Sequence of chain 1.D:
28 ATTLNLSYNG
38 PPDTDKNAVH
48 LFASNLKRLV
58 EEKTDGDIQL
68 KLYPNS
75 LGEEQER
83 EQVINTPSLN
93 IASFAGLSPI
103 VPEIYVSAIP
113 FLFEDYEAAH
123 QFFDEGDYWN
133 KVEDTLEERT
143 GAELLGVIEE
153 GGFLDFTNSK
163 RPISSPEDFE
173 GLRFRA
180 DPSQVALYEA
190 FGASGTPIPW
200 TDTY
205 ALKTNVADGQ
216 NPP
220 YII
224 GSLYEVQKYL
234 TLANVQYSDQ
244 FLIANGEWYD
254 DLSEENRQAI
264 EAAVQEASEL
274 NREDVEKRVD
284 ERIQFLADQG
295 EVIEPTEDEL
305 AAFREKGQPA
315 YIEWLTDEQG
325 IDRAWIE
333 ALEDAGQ

A protein and the small-molecule ligand that binds it are described below.
Small molecule (SMILES): C[C@@H](N)C(=O)O

Binding-site contacts:
Ligand atom O contacts residue SER95 of chain 1.D at 3.7 Å.
Ligand atom C contacts residue TYR220 of chain 1.D at 4.0 Å (hydrophobic).
Ligand atom CB contacts residue ASN216 of chain 1.D at 3.2 Å.
Ligand atom C contacts residue GLU152 of chain 1.D at 3.9 Å.
Ligand atom C contacts residue MSE179 of chain 1.D at 3.7 Å.
Ligand atom CB contacts residue DAL1 of chain 1.Q at 3.1 Å.
Ligand atom CA contacts residue SER241 of chain 1.D at 3.5 Å.
Ligand atom N contacts residue GLU152 of chain 1.D at 2.8 Å (salt-bridge).
Ligand atom CB contacts residue MSE179 of chain 1.D at 4.0 Å.
Ligand atom N contacts residue DAL1 of chain 1.Q at 3.6 Å.
Ligand atom O contacts residue ASP242 of chain 1.D at 3.8 Å.
Ligand atom CB contacts residue SER241 of chain 1.D at 4.0 Å.
Ligand atom N contacts residue SER241 of chain 1.D at 2.8 Å (h-bond).
Ligand atom N contacts residue GLN243 of chain 1.D at 4.3 Å.
Ligand atom CA contacts residue GLU152 of chain 1.D at 3.7 Å.
Ligand atom O contacts residue TYR220 of chain 1.D at 4.3 Å.
Ligand atom N contacts residue TYR220 of chain 1.D at 4.0 Å.
Ligand atom CA contacts residue ASN216 of chain 1.D at 3.3 Å.
Ligand atom CB contacts residue PRO217 of chain 1.D at 4.2 Å (hydrophobic).
Ligand atom CA contacts residue ASP242 of chain 1.D at 4.3 Å.
Ligand atom O contacts residue GLU152 of chain 1.D at 3.8 Å.
Ligand atom CA contacts residue PRO217 of chain 1.D at 4.3 Å (hydrophobic).
Ligand atom O contacts residue GLN243 of chain 1.D at 3.0 Å (h-bond).
Ligand atom O contacts residue DAL1 of chain 1.Q at 2.3 Å (h-bond).
Ligand atom C contacts residue ASN216 of chain 1.D at 3.7 Å.
Ligand atom C contacts residue GLN243 of chain 1.D at 3.9 Å.
Ligand atom N contacts residue ASP242 of chain 1.D at 3.1 Å (salt-bridge).
Ligand atom CA contacts residue DAL1 of chain 1.Q at 2.4 Å.
Ligand atom C contacts residue DAL1 of chain 1.Q at 1.3 Å.
Ligand atom CB contacts residue LEU156 of chain 1.D at 3.9 Å (hydrophobic).
Ligand atom CA contacts residue TYR220 of chain 1.D at 3.8 Å (hydrophobic).
Ligand atom O contacts residue MSE179 of chain 1.D at 3.6 Å.